Binding-site contacts:
Ligand atom C11 contacts residue PHE287 of chain 1.B at 4.0 Å (hydrophobic).
Ligand atom O23 contacts residue LEU195 of chain 1.B at 3.8 Å.
Ligand atom C2 contacts residue PHE255 of chain 1.B at 3.8 Å (hydrophobic).
Ligand atom C24 contacts residue GLN237 of chain 1.B at 3.6 Å.
Ligand atom C8 contacts residue PHE287 of chain 1.B at 3.3 Å (hydrophobic).
Ligand atom N7 contacts residue GLN284 of chain 1.B at 3.8 Å.
Ligand atom C24 contacts residue PHE287 of chain 1.B at 3.8 Å (hydrophobic).
Ligand atom C9 contacts residue PHE287 of chain 1.B at 3.4 Å (hydrophobic).
Ligand atom C2 contacts residue MET272 of chain 1.B at 3.5 Å (hydrophobic).
Ligand atom N13 contacts residue PHE287 of chain 1.B at 4.0 Å.
Ligand atom C4 contacts residue PHE255 of chain 1.B at 4.0 Å (hydrophobic).
Ligand atom C21 contacts residue LEU195 of chain 1.B at 4.0 Å (hydrophobic).
Ligand atom C1 contacts residue PHE287 of chain 1.B at 3.7 Å (hydrophobic).
Ligand atom C28 contacts residue LEU195 of chain 1.B at 3.7 Å (hydrophobic).
Ligand atom C30 contacts residue LEU234 of chain 1.B at 3.9 Å (hydrophobic).
Ligand atom C1 contacts residue PHE255 of chain 1.B at 3.9 Å (hydrophobic).
Ligand atom C21 contacts residue LEU199 of chain 1.B at 4.0 Å (hydrophobic).
Ligand atom N13 contacts residue TYR80 of chain 1.B at 3.9 Å.
Ligand atom C14 contacts residue LEU195 of chain 1.B at 3.9 Å (hydrophobic).
Ligand atom C29 contacts residue ASP233 of chain 1.B at 3.8 Å.
Ligand atom N12 contacts residue TYR80 of chain 1.B at 3.7 Å.
Ligand atom C24 contacts residue GLN284 of chain 1.B at 3.1 Å.
Ligand atom C5 contacts residue PHE287 of chain 1.B at 3.6 Å (hydrophobic).
Ligand atom C4 contacts residue LEU195 of chain 1.B at 3.9 Å (hydrophobic).
Ligand atom N7 contacts residue PHE287 of chain 1.B at 3.5 Å.
Ligand atom C8 contacts residue GLN284 of chain 1.B at 4.0 Å.
Ligand atom C29 contacts residue LEU195 of chain 1.B at 3.2 Å (hydrophobic).
Ligand atom C29 contacts residue THR193 of chain 1.B at 4.0 Å.
Ligand atom C30 contacts residue LEU195 of chain 1.B at 3.4 Å (hydrophobic).
Ligand atom C6 contacts residue PHE287 of chain 1.B at 3.7 Å (hydrophobic).
Ligand atom C25 contacts residue LEU195 of chain 1.B at 4.0 Å (hydrophobic).
Ligand atom C4 contacts residue PHE287 of chain 1.B at 3.8 Å (hydrophobic).
Ligand atom C20 contacts residue LEU195 of chain 1.B at 3.9 Å (hydrophobic).
Ligand atom C22 contacts residue ILE291 of chain 1.B at 4.0 Å (hydrophobic).
Ligand atom C3 contacts residue PHE255 of chain 1.B at 3.9 Å (hydrophobic).
Ligand atom C2 contacts residue PHE287 of chain 1.B at 3.9 Å (hydrophobic).
Ligand atom C1 contacts residue MET272 of chain 1.B at 3.9 Å (hydrophobic).
Ligand atom C20 contacts residue ALA196 of chain 1.B at 3.8 Å (hydrophobic).
Ligand atom C24 contacts residue ILE247 of chain 1.B at 4.0 Å (hydrophobic).
Ligand atom N10 contacts residue PHE287 of chain 1.B at 3.4 Å.

The small molecule below binds the protein below.
Small molecule (SMILES): Cc1nc2ccc(C(=O)NCc3ccccc3)cc2n2c(-c3ccccc3)nnc12

Sequence of chain 1.B:
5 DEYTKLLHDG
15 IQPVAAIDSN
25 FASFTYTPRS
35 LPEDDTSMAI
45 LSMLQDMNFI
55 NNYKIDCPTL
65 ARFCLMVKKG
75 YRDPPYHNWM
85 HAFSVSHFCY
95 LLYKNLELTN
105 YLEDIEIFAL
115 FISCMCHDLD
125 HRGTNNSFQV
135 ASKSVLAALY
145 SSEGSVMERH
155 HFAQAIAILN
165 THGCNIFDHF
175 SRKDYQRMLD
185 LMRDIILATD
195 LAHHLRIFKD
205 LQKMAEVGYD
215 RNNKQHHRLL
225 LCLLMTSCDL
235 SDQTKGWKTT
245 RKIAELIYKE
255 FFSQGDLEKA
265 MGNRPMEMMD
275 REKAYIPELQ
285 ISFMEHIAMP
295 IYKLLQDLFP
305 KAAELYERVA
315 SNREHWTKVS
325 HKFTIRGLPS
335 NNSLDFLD